Sequence of chain 1.E:
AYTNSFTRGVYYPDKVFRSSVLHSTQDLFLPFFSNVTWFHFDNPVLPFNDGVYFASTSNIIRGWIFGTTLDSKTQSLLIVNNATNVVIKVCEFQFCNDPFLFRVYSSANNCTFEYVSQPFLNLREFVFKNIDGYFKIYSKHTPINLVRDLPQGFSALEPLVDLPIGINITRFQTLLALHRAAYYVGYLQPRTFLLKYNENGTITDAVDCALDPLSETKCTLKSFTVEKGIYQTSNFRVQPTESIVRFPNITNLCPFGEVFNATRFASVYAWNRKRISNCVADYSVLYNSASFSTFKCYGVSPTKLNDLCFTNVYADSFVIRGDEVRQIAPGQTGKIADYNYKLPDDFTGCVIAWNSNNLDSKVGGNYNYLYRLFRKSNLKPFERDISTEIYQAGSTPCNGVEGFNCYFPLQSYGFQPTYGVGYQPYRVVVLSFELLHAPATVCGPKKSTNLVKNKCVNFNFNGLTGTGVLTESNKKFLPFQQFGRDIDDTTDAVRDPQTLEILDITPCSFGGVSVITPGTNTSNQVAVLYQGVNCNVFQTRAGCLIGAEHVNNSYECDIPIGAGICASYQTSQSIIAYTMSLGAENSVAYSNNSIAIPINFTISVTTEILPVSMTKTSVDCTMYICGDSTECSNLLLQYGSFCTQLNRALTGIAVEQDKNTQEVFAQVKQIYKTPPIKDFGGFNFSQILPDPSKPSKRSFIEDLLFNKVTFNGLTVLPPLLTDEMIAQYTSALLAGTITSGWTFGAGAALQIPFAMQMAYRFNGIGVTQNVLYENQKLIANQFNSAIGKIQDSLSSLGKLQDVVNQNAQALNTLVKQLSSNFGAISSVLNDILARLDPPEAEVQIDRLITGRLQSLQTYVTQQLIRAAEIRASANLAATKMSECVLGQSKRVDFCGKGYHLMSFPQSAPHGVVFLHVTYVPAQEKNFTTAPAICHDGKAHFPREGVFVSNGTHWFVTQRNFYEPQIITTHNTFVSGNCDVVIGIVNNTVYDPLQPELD

Binding-site contacts:
Ligand atom O7 contacts residue ASN745 of chain 1.E at 3.3 Å (h-bond).
Ligand atom C1 contacts residue ASN745 of chain 1.E at 1.4 Å.
Ligand atom O5 contacts residue ASN745 of chain 1.E at 2.4 Å (h-bond).
Ligand atom O7 contacts residue LEU950 of chain 1.E at 4.1 Å.
Ligand atom C4 contacts residue ASN745 of chain 1.E at 4.2 Å.
Ligand atom C5 contacts residue ASN745 of chain 1.E at 3.7 Å.
Ligand atom C3 contacts residue ASN745 of chain 1.E at 3.8 Å.
Ligand atom C2 contacts residue ASN745 of chain 1.E at 2.4 Å.
Ligand atom C6 contacts residue GLN954 of chain 1.E at 4.4 Å.
Ligand atom C7 contacts residue ASN745 of chain 1.E at 3.5 Å.
Ligand atom C8 contacts residue ASN745 of chain 1.E at 4.4 Å.
Ligand atom N2 contacts residue ASN745 of chain 1.E at 2.9 Å (h-bond).

This small molecule binds to this protein.
Small molecule (SMILES): CC(=O)N[C@@H]1[C@@H](O)[C@H](O)[C@@H](CO)O[C@H]1O